Binding-site contacts:
Ligand atom C2 contacts residue GLU44 of chain 1.A at 4.4 Å.
Ligand atom OH contacts residue LYS175 of chain 1.A at 4.4 Å.
Ligand atom C1 contacts residue HIS173 of chain 1.A at 4.3 Å.
Ligand atom C1 contacts residue LYS175 of chain 1.A at 4.4 Å.
Ligand atom C4 contacts residue LYS175 of chain 1.A at 4.3 Å.
Ligand atom C2 contacts residue HIS173 of chain 1.A at 3.7 Å.
Ligand atom OH contacts residue ARG169 of chain 1.A at 3.8 Å.
Ligand atom C2 contacts residue ARG169 of chain 1.A at 3.8 Å.
Ligand atom C3 contacts residue HIS173 of chain 1.A at 3.9 Å.
Ligand atom C2 contacts residue LYS175 of chain 1.A at 4.5 Å.
Ligand atom C3 contacts residue LYS175 of chain 1.A at 3.5 Å.
Ligand atom OH contacts residue LYS170 of chain 1.A at 4.1 Å.
Ligand atom C4 contacts residue HIS173 of chain 1.A at 3.9 Å.
Ligand atom C3 contacts residue ARG169 of chain 1.A at 4.3 Å.
Ligand atom C4 contacts residue ARG169 of chain 1.A at 3.6 Å.

Sequence of chain 1.A:
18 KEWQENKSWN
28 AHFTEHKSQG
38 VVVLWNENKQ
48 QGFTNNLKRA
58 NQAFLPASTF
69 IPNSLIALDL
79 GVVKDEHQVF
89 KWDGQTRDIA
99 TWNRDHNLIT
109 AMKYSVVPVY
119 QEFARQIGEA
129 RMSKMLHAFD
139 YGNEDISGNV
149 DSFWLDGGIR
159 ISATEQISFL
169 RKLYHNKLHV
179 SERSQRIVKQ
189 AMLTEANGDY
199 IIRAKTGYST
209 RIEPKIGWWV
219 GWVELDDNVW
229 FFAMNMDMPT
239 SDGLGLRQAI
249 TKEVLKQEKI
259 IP

This protein binds this small molecule.
Small molecule (SMILES): CCCCO